Binding-site contacts:
Ligand atom C2 contacts residue ASN61 of chain 1.B at 2.4 Å.
Ligand atom O7 contacts residue ASN61 of chain 1.B at 4.2 Å.
Ligand atom N2 contacts residue ASN61 of chain 1.B at 2.9 Å (h-bond).
Ligand atom C5 contacts residue ASN61 of chain 1.B at 3.7 Å.
Ligand atom C7 contacts residue ASN61 of chain 1.B at 3.7 Å.
Ligand atom C3 contacts residue ASN61 of chain 1.B at 3.8 Å.
Ligand atom C4 contacts residue ASN61 of chain 1.B at 4.2 Å.
Ligand atom C8 contacts residue PHE59 of chain 1.B at 3.5 Å (hydrophobic).
Ligand atom O5 contacts residue ASN61 of chain 1.B at 2.4 Å (h-bond).
Ligand atom C1 contacts residue ASN61 of chain 1.B at 1.4 Å.

Sequence of chain 1.B:
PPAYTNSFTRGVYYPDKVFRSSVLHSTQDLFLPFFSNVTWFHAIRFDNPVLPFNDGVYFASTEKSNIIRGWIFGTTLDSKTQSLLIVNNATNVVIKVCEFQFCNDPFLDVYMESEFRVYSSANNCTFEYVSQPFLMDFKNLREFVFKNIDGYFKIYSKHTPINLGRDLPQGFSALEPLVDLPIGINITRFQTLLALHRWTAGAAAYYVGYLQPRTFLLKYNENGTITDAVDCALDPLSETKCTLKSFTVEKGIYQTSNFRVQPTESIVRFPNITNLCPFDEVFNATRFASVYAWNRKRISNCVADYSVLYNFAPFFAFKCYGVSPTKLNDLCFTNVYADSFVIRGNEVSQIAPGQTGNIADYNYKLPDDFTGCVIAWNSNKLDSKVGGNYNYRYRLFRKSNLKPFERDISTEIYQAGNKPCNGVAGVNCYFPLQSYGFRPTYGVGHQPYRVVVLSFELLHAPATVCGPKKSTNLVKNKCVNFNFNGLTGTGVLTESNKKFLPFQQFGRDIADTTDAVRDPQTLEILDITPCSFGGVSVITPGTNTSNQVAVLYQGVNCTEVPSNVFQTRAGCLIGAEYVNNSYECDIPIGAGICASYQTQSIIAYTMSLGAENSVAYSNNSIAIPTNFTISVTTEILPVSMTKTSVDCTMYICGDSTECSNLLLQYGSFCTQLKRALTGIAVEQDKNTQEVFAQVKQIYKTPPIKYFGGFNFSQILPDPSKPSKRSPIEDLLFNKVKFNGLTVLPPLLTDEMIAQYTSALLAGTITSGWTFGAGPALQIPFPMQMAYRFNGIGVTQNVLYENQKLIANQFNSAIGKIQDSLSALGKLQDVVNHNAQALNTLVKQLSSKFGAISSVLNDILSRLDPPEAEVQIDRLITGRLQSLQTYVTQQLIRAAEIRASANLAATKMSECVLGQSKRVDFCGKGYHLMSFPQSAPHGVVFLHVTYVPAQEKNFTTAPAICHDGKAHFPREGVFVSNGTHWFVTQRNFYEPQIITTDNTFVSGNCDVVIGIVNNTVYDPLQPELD

The small molecule below binds the protein below.
Small molecule (SMILES): CC(=O)N[C@@H]1[C@@H](O)[C@H](O)[C@@H](CO)O[C@H]1O